Sequence of chain 1.C:
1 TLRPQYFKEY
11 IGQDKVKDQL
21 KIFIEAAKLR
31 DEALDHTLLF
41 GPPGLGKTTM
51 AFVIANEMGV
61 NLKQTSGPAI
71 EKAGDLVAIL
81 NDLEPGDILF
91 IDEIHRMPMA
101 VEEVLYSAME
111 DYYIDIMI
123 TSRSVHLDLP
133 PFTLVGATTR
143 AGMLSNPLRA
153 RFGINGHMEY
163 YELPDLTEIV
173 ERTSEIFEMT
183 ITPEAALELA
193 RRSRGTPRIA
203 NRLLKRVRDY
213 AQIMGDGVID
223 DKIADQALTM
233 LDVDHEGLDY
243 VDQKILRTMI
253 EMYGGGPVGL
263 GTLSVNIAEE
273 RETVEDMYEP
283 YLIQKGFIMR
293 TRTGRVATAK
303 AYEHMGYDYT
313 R

Sequence of chain 1.B:
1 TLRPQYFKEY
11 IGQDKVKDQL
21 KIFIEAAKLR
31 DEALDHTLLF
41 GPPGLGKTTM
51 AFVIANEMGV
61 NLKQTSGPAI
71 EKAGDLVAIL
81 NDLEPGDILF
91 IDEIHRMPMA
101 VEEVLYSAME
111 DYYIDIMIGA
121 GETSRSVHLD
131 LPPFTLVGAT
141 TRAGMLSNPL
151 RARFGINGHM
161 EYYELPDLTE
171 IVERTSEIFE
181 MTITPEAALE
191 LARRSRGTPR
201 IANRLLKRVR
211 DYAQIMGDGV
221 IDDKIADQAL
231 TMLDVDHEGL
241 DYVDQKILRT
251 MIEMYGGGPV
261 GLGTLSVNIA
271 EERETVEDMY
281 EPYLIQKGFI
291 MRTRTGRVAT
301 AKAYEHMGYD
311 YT

A small-molecule ligand and the protein it binds are described below.
Small molecule (SMILES): Nc1ncnc2c1ncn2[C@@H]1O[C@H](COP(=O)(O)OP(=O)(O)OP(O)(O)=S)[C@@H](O)[C@H]1O

Binding-site contacts:
Ligand atom O2A contacts residue ARG3 of chain 1.C at 3.5 Å (salt-bridge).
Ligand atom N7 contacts residue LEU45 of chain 1.C at 3.7 Å.
Ligand atom O3G contacts residue ARG153 of chain 1.B at 3.1 Å (salt-bridge).
Ligand atom O2A contacts residue GLU110 of chain 1.B at 3.7 Å.
Ligand atom O3B contacts residue ARG200 of chain 1.C at 3.7 Å.
Ligand atom O3A contacts residue GLY44 of chain 1.C at 3.3 Å.
Ligand atom O3G contacts residue ARG200 of chain 1.C at 3.8 Å.
Ligand atom O3B contacts residue GLY44 of chain 1.C at 2.9 Å (h-bond).
Ligand atom O3A contacts residue LEU45 of chain 1.C at 3.9 Å.
Ligand atom C5' contacts residue ARG200 of chain 1.C at 3.6 Å.
Ligand atom S1G contacts residue PRO43 of chain 1.C at 3.7 Å.
Ligand atom N7 contacts residue TYR163 of chain 1.C at 3.7 Å.
Ligand atom O2G contacts residue THR48 of chain 1.C at 3.8 Å.
Ligand atom O1A contacts residue GLY46 of chain 1.C at 3.5 Å.
Ligand atom O3A contacts residue GLY46 of chain 1.C at 3.6 Å.
Ligand atom S1G contacts residue LYS47 of chain 1.C at 2.9 Å (salt-bridge).
Ligand atom O2B contacts residue MG1 of chain 1.N at 2.3 Å.
Ligand atom C2' contacts residue THR49 of chain 1.C at 3.8 Å.
Ligand atom O1B contacts residue GLY46 of chain 1.C at 3.6 Å (h-bond).
Ligand atom N6 contacts residue ILE11 of chain 1.C at 3.0 Å (h-bond).
Ligand atom O2B contacts residue THR48 of chain 1.C at 3.1 Å (h-bond).
Ligand atom C2 contacts residue PRO4 of chain 1.C at 3.8 Å (hydrophobic).
Ligand atom O1A contacts residue THR49 of chain 1.C at 3.0 Å (h-bond).
Ligand atom O1A contacts residue THR48 of chain 1.C at 3.6 Å.
Ligand atom O2G contacts residue MG1 of chain 1.N at 1.9 Å.
Ligand atom PB contacts residue GLY44 of chain 1.C at 3.7 Å.
Ligand atom O3A contacts residue ARG200 of chain 1.C at 3.8 Å.
Ligand atom O2' contacts residue LEU2 of chain 1.C at 3.3 Å (h-bond).
Ligand atom PB contacts residue MG1 of chain 1.N at 3.6 Å.
Ligand atom O1B contacts residue THR48 of chain 1.C at 3.7 Å.
Ligand atom O4' contacts residue PRO199 of chain 1.C at 3.9 Å.
Ligand atom S1G contacts residue THR141 of chain 1.C at 3.4 Å (h-bond).
Ligand atom O2' contacts residue ARG3 of chain 1.C at 3.8 Å.
Ligand atom N9 contacts residue PRO199 of chain 1.C at 3.9 Å.
Ligand atom C8 contacts residue PRO199 of chain 1.C at 3.8 Å (hydrophobic).
Ligand atom O1B contacts residue LYS47 of chain 1.C at 3.0 Å (salt-bridge).
Ligand atom N6 contacts residue TYR163 of chain 1.C at 3.5 Å (h-bond).
Ligand atom O2A contacts residue ARG200 of chain 1.C at 3.4 Å (salt-bridge).
Ligand atom PG contacts residue MG1 of chain 1.N at 3.4 Å.
Ligand atom O1A contacts residue ARG3 of chain 1.C at 3.7 Å.